Sequence of chain 1.A:
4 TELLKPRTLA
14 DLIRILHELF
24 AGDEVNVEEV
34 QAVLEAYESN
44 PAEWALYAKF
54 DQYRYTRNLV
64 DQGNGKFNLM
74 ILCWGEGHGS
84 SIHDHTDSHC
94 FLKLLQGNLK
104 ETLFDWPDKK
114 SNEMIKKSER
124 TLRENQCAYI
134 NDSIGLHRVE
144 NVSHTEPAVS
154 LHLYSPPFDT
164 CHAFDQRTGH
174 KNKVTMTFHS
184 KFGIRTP

Binding-site contacts:
Ligand atom C4 contacts residue MET179 of chain 1.A at 4.2 Å (hydrophobic).
Ligand atom C2 contacts residue HIS86 of chain 1.A at 4.2 Å.
Ligand atom O5 contacts residue MET179 of chain 1.A at 4.1 Å.
Ligand atom O5 contacts residue ARG60 of chain 1.A at 3.3 Å (salt-bridge).
Ligand atom S1 contacts residue FE21 of chain 1.B at 2.2 Å.
Ligand atom C1 contacts residue TYR58 of chain 1.A at 3.9 Å (hydrophobic).
Ligand atom C1 contacts residue FE21 of chain 1.B at 3.9 Å.
Ligand atom C4 contacts residue ARG60 of chain 1.A at 3.6 Å.
Ligand atom S1 contacts residue HIS88 of chain 1.A at 3.8 Å.
Ligand atom S7 contacts residue HIS86 of chain 1.A at 3.7 Å.
Ligand atom C2 contacts residue LEU75 of chain 1.A at 3.5 Å (hydrophobic).
Ligand atom S7 contacts residue HIS140 of chain 1.A at 4.1 Å.
Ligand atom C4 contacts residue LEU75 of chain 1.A at 3.9 Å (hydrophobic).
Ligand atom S1 contacts residue HIS86 of chain 1.A at 3.7 Å.
Ligand atom C4 contacts residue TYR157 of chain 1.A at 3.8 Å (hydrophobic).
Ligand atom C1 contacts residue HIS86 of chain 1.A at 3.6 Å.
Ligand atom C2 contacts residue HIS155 of chain 1.A at 3.9 Å.
Ligand atom C1 contacts residue LEU75 of chain 1.A at 4.4 Å (hydrophobic).
Ligand atom C2 contacts residue TYR58 of chain 1.A at 4.0 Å (hydrophobic).
Ligand atom O6 contacts residue ARG60 of chain 1.A at 3.2 Å (salt-bridge).
Ligand atom O5 contacts residue LEU75 of chain 1.A at 4.0 Å.
Ligand atom O6 contacts residue MET179 of chain 1.A at 4.1 Å.
Ligand atom S7 contacts residue HIS155 of chain 1.A at 3.7 Å.
Ligand atom C2 contacts residue TYR157 of chain 1.A at 4.1 Å (hydrophobic).
Ligand atom S7 contacts residue TYR157 of chain 1.A at 4.4 Å.
Ligand atom C2 contacts residue TRP77 of chain 1.A at 3.9 Å (hydrophobic).
Ligand atom S1 contacts residue TYR157 of chain 1.A at 3.2 Å (h-bond).
Ligand atom C2 contacts residue FE21 of chain 1.B at 4.2 Å.
Ligand atom O5 contacts residue TYR157 of chain 1.A at 3.1 Å (h-bond).
Ligand atom S7 contacts residue FE21 of chain 1.B at 3.2 Å.
Ligand atom C1 contacts residue TYR157 of chain 1.A at 3.8 Å (hydrophobic).
Ligand atom S1 contacts residue HIS155 of chain 1.A at 3.5 Å.
Ligand atom S1 contacts residue HIS140 of chain 1.A at 3.5 Å (h-bond).
Ligand atom S7 contacts residue VAL142 of chain 1.A at 3.7 Å.
Ligand atom O6 contacts residue LEU75 of chain 1.A at 4.1 Å.
Ligand atom O6 contacts residue TYR58 of chain 1.A at 3.0 Å (h-bond).
Ligand atom C4 contacts residue TYR58 of chain 1.A at 3.8 Å (hydrophobic).
Ligand atom S1 contacts residue CYS93 of chain 1.A at 3.8 Å.
Ligand atom S1 contacts residue LEU95 of chain 1.A at 4.2 Å.
Ligand atom S7 contacts residue TRP77 of chain 1.A at 4.0 Å.

The small molecule below binds the protein below.
Small molecule (SMILES): O=C(O)CCSS